Sequence of chain 1.A:
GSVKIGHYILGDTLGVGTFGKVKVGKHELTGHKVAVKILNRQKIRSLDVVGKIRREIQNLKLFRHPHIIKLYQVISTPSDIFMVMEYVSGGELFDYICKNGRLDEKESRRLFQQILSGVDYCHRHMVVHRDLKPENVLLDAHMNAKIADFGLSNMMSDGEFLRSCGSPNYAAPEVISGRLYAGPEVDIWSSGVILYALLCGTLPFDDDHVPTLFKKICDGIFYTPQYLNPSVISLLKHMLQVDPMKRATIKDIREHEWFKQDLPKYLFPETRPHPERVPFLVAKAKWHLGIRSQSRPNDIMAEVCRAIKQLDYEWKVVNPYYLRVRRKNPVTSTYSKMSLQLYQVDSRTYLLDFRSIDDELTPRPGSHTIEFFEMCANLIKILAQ

A protein and the small-molecule ligand that binds it are described below.
Small molecule (SMILES): CN[C@@H]1C[C@H]2O[C@@](C)([C@@H]1OC)n1c3ccccc3c3c4c(c5c6ccccc6n2c5c31)C(=O)NC4

Binding-site contacts:
Ligand atom C25 contacts residue LEU22 of chain 1.A at 3.5 Å (hydrophobic).
Ligand atom C15 contacts residue ASP157 of chain 1.A at 3.5 Å.
Ligand atom C28 contacts residue ASN144 of chain 1.A at 3.6 Å.
Ligand atom C14 contacts residue ASP157 of chain 1.A at 3.7 Å.
Ligand atom C8 contacts residue LEU146 of chain 1.A at 3.6 Å (hydrophobic).
Ligand atom C13 contacts residue MET93 of chain 1.A at 3.4 Å (hydrophobic).
Ligand atom N4 contacts residue GLU100 of chain 1.A at 2.5 Å (salt-bridge).
Ligand atom C3 contacts residue GLY99 of chain 1.A at 3.8 Å.
Ligand atom C26 contacts residue GLY23 of chain 1.A at 3.8 Å.
Ligand atom N1 contacts residue ILE77 of chain 1.A at 3.9 Å.
Ligand atom C16 contacts residue GLY25 of chain 1.A at 3.9 Å.
Ligand atom C24 contacts residue GLU100 of chain 1.A at 3.1 Å.
Ligand atom C27 contacts residue ASN144 of chain 1.A at 3.3 Å.
Ligand atom C9 contacts residue GLU94 of chain 1.A at 3.8 Å.
Ligand atom O4 contacts residue LEU22 of chain 1.A at 3.8 Å.
Ligand atom O5 contacts residue GLU94 of chain 1.A at 3.9 Å.
Ligand atom C16 contacts residue ASP157 of chain 1.A at 3.5 Å.
Ligand atom C7 contacts residue LEU146 of chain 1.A at 3.3 Å (hydrophobic).
Ligand atom C26 contacts residue VAL24 of chain 1.A at 3.4 Å (hydrophobic).
Ligand atom C3 contacts residue VAL96 of chain 1.A at 3.6 Å (hydrophobic).
Ligand atom N1 contacts residue GLU94 of chain 1.A at 2.8 Å (salt-bridge).
Ligand atom C9 contacts residue ILE77 of chain 1.A at 3.9 Å (hydrophobic).
Ligand atom C6 contacts residue LEU146 of chain 1.A at 3.5 Å (hydrophobic).
Ligand atom C28 contacts residue GLU100 of chain 1.A at 3.5 Å.
Ligand atom C26 contacts residue GLY25 of chain 1.A at 3.5 Å.
Ligand atom O4 contacts residue GLY23 of chain 1.A at 3.6 Å.
Ligand atom O5 contacts residue TYR95 of chain 1.A at 3.4 Å.
Ligand atom C9 contacts residue MET93 of chain 1.A at 3.7 Å (hydrophobic).
Ligand atom C10 contacts residue LEU146 of chain 1.A at 3.6 Å (hydrophobic).
Ligand atom C8 contacts residue GLU94 of chain 1.A at 3.7 Å.
Ligand atom C28 contacts residue GLU143 of chain 1.A at 3.5 Å.
Ligand atom O5 contacts residue VAL96 of chain 1.A at 3.0 Å (h-bond).
Ligand atom C27 contacts residue GLU143 of chain 1.A at 3.8 Å.
Ligand atom N1 contacts residue ALA43 of chain 1.A at 3.3 Å.
Ligand atom C4 contacts residue VAL96 of chain 1.A at 3.4 Å (hydrophobic).
Ligand atom C9 contacts residue ALA43 of chain 1.A at 3.5 Å (hydrophobic).
Ligand atom C8 contacts residue ALA43 of chain 1.A at 3.5 Å (hydrophobic).
Ligand atom C23 contacts residue GLU100 of chain 1.A at 3.2 Å.
Ligand atom N4 contacts residue GLU143 of chain 1.A at 3.0 Å (salt-bridge).
Ligand atom C2 contacts residue GLY99 of chain 1.A at 3.8 Å.